This protein binds this small molecule.
Small molecule (SMILES): Nc1ncnc2c1ncn2[C@@H]1O[C@H](CO[P](=O)(O)O[P](=O)(O)NP(=O)(O)O)[C@@H](O)[C@H]1O

Sequence of chain 1.A:
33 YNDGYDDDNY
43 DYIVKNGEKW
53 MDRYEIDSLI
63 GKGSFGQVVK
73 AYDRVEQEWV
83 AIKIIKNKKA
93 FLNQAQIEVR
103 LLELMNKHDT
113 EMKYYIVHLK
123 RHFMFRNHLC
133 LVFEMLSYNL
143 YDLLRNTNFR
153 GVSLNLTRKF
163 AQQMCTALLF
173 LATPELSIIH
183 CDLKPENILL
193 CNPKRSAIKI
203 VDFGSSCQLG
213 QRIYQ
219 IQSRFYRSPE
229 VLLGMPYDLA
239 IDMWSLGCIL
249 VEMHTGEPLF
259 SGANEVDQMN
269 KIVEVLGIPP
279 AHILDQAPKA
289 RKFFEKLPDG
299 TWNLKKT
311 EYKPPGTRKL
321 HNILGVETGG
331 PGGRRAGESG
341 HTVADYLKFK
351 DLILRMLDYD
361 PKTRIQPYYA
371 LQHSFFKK

Binding-site contacts:
Ligand atom C6 contacts residue LEU138 of chain 1.A at 4.0 Å (hydrophobic).
Ligand atom C4 contacts residue VAL70 of chain 1.A at 4.4 Å (hydrophobic).
Ligand atom N6 contacts residue LEU138 of chain 1.A at 4.0 Å.
Ligand atom N1 contacts residue GLU136 of chain 1.A at 4.0 Å.
Ligand atom C6 contacts residue ALA83 of chain 1.A at 3.7 Å (hydrophobic).
Ligand atom N1 contacts residue ALA83 of chain 1.A at 4.0 Å.
Ligand atom N6 contacts residue ALA83 of chain 1.A at 3.9 Å.
Ligand atom N3 contacts residue LEU191 of chain 1.A at 3.8 Å.
Ligand atom N6 contacts residue GLU136 of chain 1.A at 2.9 Å (salt-bridge).
Ligand atom C2 contacts residue LEU138 of chain 1.A at 3.7 Å (hydrophobic).
Ligand atom C2 contacts residue ALA83 of chain 1.A at 4.5 Å (hydrophobic).
Ligand atom C8 contacts residue VAL70 of chain 1.A at 4.0 Å (hydrophobic).
Ligand atom C2 contacts residue ILE62 of chain 1.A at 4.3 Å (hydrophobic).
Ligand atom C2 contacts residue MET137 of chain 1.A at 4.2 Å (hydrophobic).
Ligand atom N1 contacts residue LEU138 of chain 1.A at 3.0 Å (h-bond).
Ligand atom N6 contacts residue PHE135 of chain 1.A at 3.9 Å.
Ligand atom C2 contacts residue LEU191 of chain 1.A at 3.9 Å (hydrophobic).
Ligand atom C5 contacts residue LEU191 of chain 1.A at 4.1 Å (hydrophobic).
Ligand atom N7 contacts residue VAL70 of chain 1.A at 4.3 Å.
Ligand atom N3 contacts residue ILE62 of chain 1.A at 4.0 Å.
Ligand atom N6 contacts residue VAL119 of chain 1.A at 3.9 Å.
Ligand atom N9 contacts residue VAL70 of chain 1.A at 4.0 Å.
Ligand atom C4 contacts residue LEU191 of chain 1.A at 3.9 Å (hydrophobic).
Ligand atom N1 contacts residue MET137 of chain 1.A at 4.0 Å.
Ligand atom N1 contacts residue LEU191 of chain 1.A at 4.0 Å.
Ligand atom C5 contacts residue ALA83 of chain 1.A at 4.1 Å (hydrophobic).
Ligand atom C6 contacts residue GLU136 of chain 1.A at 3.8 Å.
Ligand atom C6 contacts residue LEU191 of chain 1.A at 4.1 Å (hydrophobic).